Sequence of chain 1.B:
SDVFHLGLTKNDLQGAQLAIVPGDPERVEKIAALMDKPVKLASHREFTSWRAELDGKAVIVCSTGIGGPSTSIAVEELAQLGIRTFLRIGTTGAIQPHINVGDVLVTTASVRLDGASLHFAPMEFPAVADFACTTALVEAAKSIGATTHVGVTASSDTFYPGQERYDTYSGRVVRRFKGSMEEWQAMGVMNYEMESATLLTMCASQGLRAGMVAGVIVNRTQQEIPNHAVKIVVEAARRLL

Binding-site contacts:
Ligand atom O3' contacts residue GLU198 of chain 1.B at 2.5 Å (salt-bridge).
Ligand atom O2 contacts residue MET197 of chain 1.B at 3.2 Å.
Ligand atom N3 contacts residue PHE162 of chain 1.B at 3.8 Å.
Ligand atom O4 contacts residue GLN166 of chain 1.B at 3.1 Å (h-bond).
Ligand atom O3' contacts residue ILE69 of chain 1.B at 3.6 Å.
Ligand atom C5 contacts residue THR95 of chain 1.B at 3.9 Å.
Ligand atom O5' contacts residue HIS8 of chain 1.D at 2.6 Å (h-bond).
Ligand atom C1' contacts residue PO41 of chain 1.H at 3.1 Å.
Ligand atom C5' contacts residue HIS8 of chain 1.D at 3.4 Å.
Ligand atom C3' contacts residue PO41 of chain 1.H at 3.5 Å.
Ligand atom O4 contacts residue ARG168 of chain 1.B at 2.9 Å (salt-bridge).
Ligand atom C2' contacts residue MET197 of chain 1.B at 3.9 Å (hydrophobic).
Ligand atom C4 contacts residue PHE162 of chain 1.B at 3.6 Å (hydrophobic).
Ligand atom O4' contacts residue ARG48 of chain 1.D at 3.5 Å (salt-bridge).
Ligand atom C4' contacts residue ARG48 of chain 1.D at 3.8 Å.
Ligand atom C2' contacts residue PO41 of chain 1.H at 3.6 Å.
Ligand atom O4 contacts residue GLY96 of chain 1.B at 3.9 Å.
Ligand atom O2 contacts residue GLU196 of chain 1.B at 3.8 Å.
Ligand atom O4' contacts residue PO41 of chain 1.H at 3.4 Å (h-bond).
Ligand atom C5 contacts residue PHE162 of chain 1.B at 3.9 Å (hydrophobic).
Ligand atom C5 contacts residue ILE220 of chain 1.B at 3.8 Å (hydrophobic).
Ligand atom C4' contacts residue PO41 of chain 1.H at 3.5 Å.
Ligand atom C5' contacts residue PHE162 of chain 1.B at 3.6 Å (hydrophobic).
Ligand atom C3' contacts residue GLU198 of chain 1.B at 3.4 Å.
Ligand atom C4 contacts residue GLN166 of chain 1.B at 3.8 Å.
Ligand atom O4 contacts residue PHE162 of chain 1.B at 3.7 Å.
Ligand atom N3 contacts residue GLN166 of chain 1.B at 3.4 Å (h-bond).
Ligand atom C6 contacts residue THR95 of chain 1.B at 3.8 Å.
Ligand atom C6 contacts residue THR94 of chain 1.B at 3.4 Å.
Ligand atom N1 contacts residue THR94 of chain 1.B at 3.2 Å (h-bond).
Ligand atom C4 contacts residue GLY96 of chain 1.B at 3.9 Å.
Ligand atom C2 contacts residue THR94 of chain 1.B at 3.9 Å.
Ligand atom O3' contacts residue PO41 of chain 1.H at 2.6 Å (h-bond).
Ligand atom C2 contacts residue GLU196 of chain 1.B at 3.7 Å.
Ligand atom C5 contacts residue GLY96 of chain 1.B at 3.8 Å.
Ligand atom C6 contacts residue ILE220 of chain 1.B at 3.9 Å (hydrophobic).
Ligand atom C2' contacts residue GLU198 of chain 1.B at 3.6 Å.
Ligand atom O4' contacts residue THR94 of chain 1.B at 3.1 Å (h-bond).
Ligand atom C1' contacts residue THR94 of chain 1.B at 3.0 Å.
Ligand atom O5' contacts residue PHE162 of chain 1.B at 3.5 Å.

This small molecule binds to this protein.
Small molecule (SMILES): O=c1ccn2c(n1)O[C@H]1[C@H](O)[C@@H](CO)O[C@H]12

Sequence of chain 1.D:
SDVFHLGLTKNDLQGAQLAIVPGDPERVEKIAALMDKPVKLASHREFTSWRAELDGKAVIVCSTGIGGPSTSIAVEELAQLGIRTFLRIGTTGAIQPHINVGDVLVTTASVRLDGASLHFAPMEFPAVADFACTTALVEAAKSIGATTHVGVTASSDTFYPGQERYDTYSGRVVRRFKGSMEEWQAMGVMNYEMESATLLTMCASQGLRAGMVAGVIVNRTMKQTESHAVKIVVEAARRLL